The protein below binds the small molecule below.
Small molecule (SMILES): CC(=O)N[C@H]1[C@H](O[C@H]2[C@H](O)[C@@H](NC(C)=O)CO[C@@H]2CO)O[C@H](CO)[C@@H](O)[C@@H]1O

Binding-site contacts:
Ligand atom C3 contacts residue ASN1153 of chain 1.A at 3.9 Å.
Ligand atom C8 contacts residue ILE1151 of chain 1.A at 3.6 Å (hydrophobic).
Ligand atom C5 contacts residue ASN1153 of chain 1.A at 3.7 Å.
Ligand atom C4 contacts residue ASN1153 of chain 1.A at 4.3 Å.
Ligand atom C7 contacts residue ASN1153 of chain 1.A at 3.2 Å.
Ligand atom O7 contacts residue ASN1153 of chain 1.A at 3.2 Å (h-bond).
Ligand atom C1 contacts residue ASN1153 of chain 1.A at 1.5 Å.
Ligand atom C8 contacts residue VAL1152 of chain 1.A at 4.2 Å (hydrophobic).
Ligand atom O5 contacts residue ASN1153 of chain 1.A at 2.4 Å (h-bond).
Ligand atom C2 contacts residue ASN1153 of chain 1.A at 2.5 Å.
Ligand atom C8 contacts residue ASN1153 of chain 1.A at 3.8 Å.
Ligand atom N2 contacts residue ASN1153 of chain 1.A at 2.9 Å (h-bond).

Sequence of chain 1.A:
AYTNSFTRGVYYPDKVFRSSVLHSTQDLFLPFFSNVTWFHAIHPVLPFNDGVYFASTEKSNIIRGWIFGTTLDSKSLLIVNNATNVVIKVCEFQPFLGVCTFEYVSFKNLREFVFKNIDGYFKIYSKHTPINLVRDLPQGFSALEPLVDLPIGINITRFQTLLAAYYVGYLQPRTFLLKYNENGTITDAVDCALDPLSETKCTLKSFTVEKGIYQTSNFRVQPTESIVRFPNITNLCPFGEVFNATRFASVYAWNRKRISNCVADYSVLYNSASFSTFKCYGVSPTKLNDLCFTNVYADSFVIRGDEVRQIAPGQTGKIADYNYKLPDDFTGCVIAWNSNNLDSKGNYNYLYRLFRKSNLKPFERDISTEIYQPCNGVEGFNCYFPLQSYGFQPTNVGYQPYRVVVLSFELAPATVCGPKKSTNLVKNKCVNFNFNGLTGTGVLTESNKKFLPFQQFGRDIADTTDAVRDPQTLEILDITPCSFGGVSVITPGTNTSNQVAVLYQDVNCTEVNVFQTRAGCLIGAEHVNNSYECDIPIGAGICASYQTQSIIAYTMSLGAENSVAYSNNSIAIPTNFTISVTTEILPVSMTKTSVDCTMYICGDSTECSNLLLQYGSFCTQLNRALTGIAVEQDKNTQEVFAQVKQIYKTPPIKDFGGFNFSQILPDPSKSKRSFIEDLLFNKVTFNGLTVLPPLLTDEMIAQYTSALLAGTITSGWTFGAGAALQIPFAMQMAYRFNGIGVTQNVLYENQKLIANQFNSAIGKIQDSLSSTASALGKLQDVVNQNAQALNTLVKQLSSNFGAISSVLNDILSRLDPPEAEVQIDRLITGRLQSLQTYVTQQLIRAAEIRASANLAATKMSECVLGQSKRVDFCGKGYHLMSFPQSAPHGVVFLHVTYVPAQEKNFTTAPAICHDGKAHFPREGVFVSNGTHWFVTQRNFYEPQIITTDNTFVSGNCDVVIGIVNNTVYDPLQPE